This small molecule binds to this protein.
Small molecule (SMILES): CCC(=O)Nc1cccc(-c2nc(NCCc3ccccc3)c3ccc(N)cc3n2)c1

Sequence of chain 1.A:
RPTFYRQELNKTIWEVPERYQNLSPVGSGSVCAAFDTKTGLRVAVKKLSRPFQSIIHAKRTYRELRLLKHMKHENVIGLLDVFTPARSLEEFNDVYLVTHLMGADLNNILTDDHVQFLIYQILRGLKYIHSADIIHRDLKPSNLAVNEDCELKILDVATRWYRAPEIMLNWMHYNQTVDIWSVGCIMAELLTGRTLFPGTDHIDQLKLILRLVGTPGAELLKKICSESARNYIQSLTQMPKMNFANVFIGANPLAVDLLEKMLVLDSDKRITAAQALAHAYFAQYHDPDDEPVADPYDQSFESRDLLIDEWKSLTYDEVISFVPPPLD

Binding-site contacts:
Ligand atom C5 contacts residue TRP197 of chain 1.A at 3.8 Å (hydrophobic).
Ligand atom CBD contacts residue TRP197 of chain 1.A at 3.4 Å (hydrophobic).
Ligand atom CAJ contacts residue CYS251 of chain 1.A at 1.6 Å (hydrophobic).
Ligand atom CBE contacts residue ASP292 of chain 1.A at 3.5 Å.
Ligand atom CAO contacts residue TRP197 of chain 1.A at 3.1 Å (hydrophobic).
Ligand atom CAZ contacts residue LEU246 of chain 1.A at 3.5 Å (hydrophobic).
Ligand atom CAE contacts residue PRO191 of chain 1.A at 3.5 Å (hydrophobic).
Ligand atom CBC contacts residue TRP197 of chain 1.A at 3.2 Å (hydrophobic).
Ligand atom CAR contacts residue GLU192 of chain 1.A at 3.8 Å.
Ligand atom NAS contacts residue GLU192 of chain 1.A at 3.6 Å.
Ligand atom CAG contacts residue CYS251 of chain 1.A at 3.1 Å (hydrophobic).
Ligand atom CAN contacts residue TRP197 of chain 1.A at 3.7 Å (hydrophobic).
Ligand atom CBE contacts residue SER293 of chain 1.A at 3.8 Å.
Ligand atom CAP contacts residue TRP197 of chain 1.A at 3.6 Å (hydrophobic).
Ligand atom CAZ contacts residue SER293 of chain 1.A at 3.8 Å.
Ligand atom CBE contacts residue LEU246 of chain 1.A at 3.8 Å (hydrophobic).
Ligand atom N1 contacts residue ILE250 of chain 1.A at 3.9 Å.
Ligand atom NAQ contacts residue LYS249 of chain 1.A at 3.8 Å.
Ligand atom CAM contacts residue SER252 of chain 1.A at 3.9 Å.
Ligand atom CAG contacts residue SER252 of chain 1.A at 3.7 Å.
Ligand atom CAK contacts residue TRP197 of chain 1.A at 4.0 Å (hydrophobic).
Ligand atom N3 contacts residue TRP197 of chain 1.A at 3.4 Å.
Ligand atom OAI contacts residue SER252 of chain 1.A at 3.2 Å (h-bond).
Ligand atom CAD contacts residue LEU232 of chain 1.A at 3.7 Å (hydrophobic).
Ligand atom CAR contacts residue LEU195 of chain 1.A at 3.6 Å (hydrophobic).
Ligand atom C2 contacts residue TRP197 of chain 1.A at 3.7 Å (hydrophobic).
Ligand atom CAL contacts residue LEU195 of chain 1.A at 3.8 Å (hydrophobic).
Ligand atom OAI contacts residue CYS251 of chain 1.A at 2.8 Å (h-bond).
Ligand atom CAT contacts residue LEU195 of chain 1.A at 3.3 Å (hydrophobic).
Ligand atom OAI contacts residue ILE250 of chain 1.A at 3.9 Å.
Ligand atom CAD contacts residue LEU195 of chain 1.A at 3.6 Å (hydrophobic).
Ligand atom CAE contacts residue LEU195 of chain 1.A at 3.0 Å (hydrophobic).
Ligand atom CBC contacts residue LYS249 of chain 1.A at 3.7 Å.
Ligand atom CAH contacts residue CYS251 of chain 1.A at 2.9 Å (hydrophobic).
Ligand atom C2 contacts residue ILE250 of chain 1.A at 3.8 Å (hydrophobic).
Ligand atom NAQ contacts residue TRP197 of chain 1.A at 3.7 Å.
Ligand atom CAL contacts residue ALA255 of chain 1.A at 3.8 Å (hydrophobic).
Ligand atom NAQ contacts residue ASP294 of chain 1.A at 3.0 Å (salt-bridge).
Ligand atom C4 contacts residue TRP197 of chain 1.A at 3.6 Å (hydrophobic).
Ligand atom N3 contacts residue ILE250 of chain 1.A at 3.8 Å.